A protein and the small-molecule ligand that binds it are described below.
Small molecule (SMILES): CC(=O)N[C@H]1[C@H](O[C@H]2[C@H](O)[C@@H](NC(C)=O)CO[C@@H]2CO)O[C@H](CO)[C@@H](O)[C@@H]1O

Sequence of chain 1.G:
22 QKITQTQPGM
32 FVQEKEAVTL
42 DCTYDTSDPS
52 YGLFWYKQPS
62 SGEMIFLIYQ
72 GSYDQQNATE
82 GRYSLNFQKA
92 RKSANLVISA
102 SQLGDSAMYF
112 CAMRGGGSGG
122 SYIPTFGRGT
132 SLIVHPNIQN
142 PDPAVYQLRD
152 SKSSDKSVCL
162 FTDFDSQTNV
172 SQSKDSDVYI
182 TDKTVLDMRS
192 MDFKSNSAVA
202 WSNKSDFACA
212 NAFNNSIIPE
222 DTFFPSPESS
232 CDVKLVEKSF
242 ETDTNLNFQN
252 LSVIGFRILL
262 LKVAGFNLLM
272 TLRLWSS

Binding-site contacts:
Ligand atom C7 contacts residue GLN168 of chain 1.G at 3.6 Å.
Ligand atom C6 contacts residue ASN170 of chain 1.G at 3.8 Å.
Ligand atom O5 contacts residue ASN170 of chain 1.G at 2.4 Å (h-bond).
Ligand atom C4 contacts residue ASN170 of chain 1.G at 4.4 Å.
Ligand atom N2 contacts residue THR169 of chain 1.G at 4.4 Å.
Ligand atom C8 contacts residue GLN168 of chain 1.G at 3.4 Å.
Ligand atom C5 contacts residue ASN170 of chain 1.G at 3.7 Å.
Ligand atom C2 contacts residue GLN168 of chain 1.G at 3.8 Å.
Ligand atom C1 contacts residue ASN170 of chain 1.G at 1.4 Å.
Ligand atom N2 contacts residue ASN170 of chain 1.G at 3.0 Å (h-bond).
Ligand atom C1 contacts residue GLN168 of chain 1.G at 3.6 Å.
Ligand atom N2 contacts residue GLN168 of chain 1.G at 2.8 Å (h-bond).
Ligand atom C2 contacts residue ASN170 of chain 1.G at 2.6 Å.
Ligand atom C3 contacts residue ASN170 of chain 1.G at 3.8 Å.
Ligand atom C8 contacts residue THR169 of chain 1.G at 4.0 Å.
Ligand atom C7 contacts residue ASN170 of chain 1.G at 4.2 Å.